Sequence of chain 1.B:
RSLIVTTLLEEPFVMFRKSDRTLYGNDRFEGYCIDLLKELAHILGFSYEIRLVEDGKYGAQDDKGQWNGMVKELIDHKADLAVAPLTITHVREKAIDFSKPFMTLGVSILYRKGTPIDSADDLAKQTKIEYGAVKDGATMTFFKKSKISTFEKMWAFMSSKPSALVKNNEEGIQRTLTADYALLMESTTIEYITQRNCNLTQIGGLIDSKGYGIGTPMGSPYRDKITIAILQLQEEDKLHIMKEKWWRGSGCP

Binding-site contacts:
Ligand atom N contacts residue PRO88 of chain 1.B at 2.9 Å (h-bond).
Ligand atom C contacts residue ALA141 of chain 1.B at 3.7 Å (hydrophobic).
Ligand atom O contacts residue THR90 of chain 1.B at 3.0 Å (h-bond).
Ligand atom OE2 contacts residue THR142 of chain 1.B at 2.6 Å (h-bond).
Ligand atom N contacts residue THR90 of chain 1.B at 3.0 Å (h-bond).
Ligand atom O contacts residue TYR61 of chain 1.B at 3.3 Å.
Ligand atom O contacts residue PRO88 of chain 1.B at 3.5 Å (h-bond).
Ligand atom CB contacts residue GLY140 of chain 1.B at 4.3 Å.
Ligand atom CB contacts residue ALA141 of chain 1.B at 4.3 Å (hydrophobic).
Ligand atom CB contacts residue TYR61 of chain 1.B at 3.4 Å (hydrophobic).
Ligand atom N contacts residue TYR61 of chain 1.B at 3.9 Å.
Ligand atom CB contacts residue GLU189 of chain 1.B at 4.1 Å.
Ligand atom OXT contacts residue ARG95 of chain 1.B at 2.7 Å (salt-bridge).
Ligand atom N contacts residue GLU189 of chain 1.B at 2.6 Å (salt-bridge).
Ligand atom C contacts residue ARG95 of chain 1.B at 3.4 Å.
Ligand atom N contacts residue TYR215 of chain 1.B at 3.7 Å.
Ligand atom OE1 contacts residue ALA141 of chain 1.B at 2.9 Å (h-bond).
Ligand atom CA contacts residue THR90 of chain 1.B at 3.3 Å.
Ligand atom CG contacts residue GLU189 of chain 1.B at 3.7 Å.
Ligand atom CD contacts residue GLU189 of chain 1.B at 3.9 Å.
Ligand atom OXT contacts residue ALA141 of chain 1.B at 2.8 Å (h-bond).
Ligand atom OXT contacts residue GLY140 of chain 1.B at 3.4 Å.
Ligand atom OE1 contacts residue GLU189 of chain 1.B at 4.2 Å.
Ligand atom CD contacts residue ALA141 of chain 1.B at 4.1 Å (hydrophobic).
Ligand atom OXT contacts residue TYR61 of chain 1.B at 3.1 Å.
Ligand atom CG contacts residue TYR61 of chain 1.B at 4.3 Å (hydrophobic).
Ligand atom O contacts residue ALA141 of chain 1.B at 4.4 Å.
Ligand atom CA contacts residue ALA141 of chain 1.B at 4.1 Å (hydrophobic).
Ligand atom O contacts residue ARG95 of chain 1.B at 2.8 Å (salt-bridge).
Ligand atom CA contacts residue PRO88 of chain 1.B at 4.0 Å (hydrophobic).
Ligand atom CD contacts residue THR142 of chain 1.B at 3.3 Å.
Ligand atom OE1 contacts residue THR142 of chain 1.B at 2.9 Å (h-bond).
Ligand atom CA contacts residue GLU189 of chain 1.B at 3.4 Å.
Ligand atom CA contacts residue TYR61 of chain 1.B at 4.0 Å (hydrophobic).
Ligand atom OE2 contacts residue GLU189 of chain 1.B at 3.8 Å.
Ligand atom C contacts residue TYR61 of chain 1.B at 3.5 Å (hydrophobic).
Ligand atom C contacts residue PRO88 of chain 1.B at 4.2 Å (hydrophobic).
Ligand atom OE1 contacts residue GLY140 of chain 1.B at 3.4 Å.
Ligand atom O contacts residue LEU89 of chain 1.B at 3.7 Å.
Ligand atom C contacts residue THR90 of chain 1.B at 3.5 Å.

This protein binds this small molecule.
Small molecule (SMILES): N[C@@H](CCC(=O)O)C(=O)O